Sequence of chain 1.A:
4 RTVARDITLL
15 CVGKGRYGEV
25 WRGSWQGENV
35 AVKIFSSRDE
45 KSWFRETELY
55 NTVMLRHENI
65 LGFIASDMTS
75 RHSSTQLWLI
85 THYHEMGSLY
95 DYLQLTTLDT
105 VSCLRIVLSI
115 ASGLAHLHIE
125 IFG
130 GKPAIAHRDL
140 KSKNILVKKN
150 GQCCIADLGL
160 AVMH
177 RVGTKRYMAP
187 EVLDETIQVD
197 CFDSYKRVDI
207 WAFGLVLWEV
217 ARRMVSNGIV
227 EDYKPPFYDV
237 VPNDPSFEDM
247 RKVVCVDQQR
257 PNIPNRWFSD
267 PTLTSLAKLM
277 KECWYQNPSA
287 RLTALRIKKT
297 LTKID

A protein and the small-molecule ligand that binds it are described below.
Small molecule (SMILES): N[C@H]1CCON1

Binding-site contacts:
Ligand atom N01 contacts residue VAL161 of chain 1.A at 3.7 Å.
Ligand atom N06 contacts residue MET162 of chain 1.A at 2.9 Å (h-bond).
Ligand atom C02 contacts residue VAL161 of chain 1.A at 4.3 Å (hydrophobic).
Ligand atom O05 contacts residue MET162 of chain 1.A at 4.0 Å.
Ligand atom C02 contacts residue ALA160 of chain 1.A at 4.2 Å (hydrophobic).
Ligand atom C02 contacts residue MET162 of chain 1.A at 2.9 Å (hydrophobic).
Ligand atom C04 contacts residue MET162 of chain 1.A at 4.1 Å (hydrophobic).
Ligand atom N01 contacts residue ALA160 of chain 1.A at 2.9 Å (h-bond).
Ligand atom C03 contacts residue MET162 of chain 1.A at 3.1 Å (hydrophobic).
Ligand atom C04 contacts residue GLU52 of chain 1.A at 3.9 Å.
Ligand atom N01 contacts residue MET162 of chain 1.A at 3.7 Å.
Ligand atom C03 contacts residue ARG49 of chain 1.A at 3.7 Å.
Ligand atom C04 contacts residue ARG49 of chain 1.A at 4.0 Å.
Ligand atom C03 contacts residue GLU52 of chain 1.A at 3.6 Å.
Ligand atom N06 contacts residue VAL161 of chain 1.A at 3.8 Å.
Ligand atom N01 contacts residue ARG49 of chain 1.A at 2.7 Å.
Ligand atom C02 contacts residue ARG49 of chain 1.A at 3.7 Å.